The protein below binds the small molecule below.
Small molecule (SMILES): CCOc1ccccc1-c1ccc(-c2nc3ccncc3c(O)c2C#N)cc1

Sequence of chain 1.A:
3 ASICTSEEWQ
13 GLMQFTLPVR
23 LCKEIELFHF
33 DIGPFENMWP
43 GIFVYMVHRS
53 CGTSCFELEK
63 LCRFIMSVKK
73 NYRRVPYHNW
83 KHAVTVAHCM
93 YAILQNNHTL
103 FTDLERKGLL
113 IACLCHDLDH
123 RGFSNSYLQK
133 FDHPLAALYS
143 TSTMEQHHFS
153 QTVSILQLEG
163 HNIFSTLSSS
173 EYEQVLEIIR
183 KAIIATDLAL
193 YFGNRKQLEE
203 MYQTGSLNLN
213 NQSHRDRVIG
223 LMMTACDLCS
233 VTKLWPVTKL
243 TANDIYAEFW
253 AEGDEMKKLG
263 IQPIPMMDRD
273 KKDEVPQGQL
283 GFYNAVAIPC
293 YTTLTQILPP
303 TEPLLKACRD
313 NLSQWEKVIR

Binding-site contacts:
Ligand atom C3 contacts residue ILE247 of chain 1.A at 3.7 Å (hydrophobic).
Ligand atom C13 contacts residue GLY280 of chain 1.A at 3.7 Å.
Ligand atom C22 contacts residue PHE284 of chain 1.A at 3.7 Å (hydrophobic).
Ligand atom C1 contacts residue MET268 of chain 1.A at 3.7 Å (hydrophobic).
Ligand atom C16 contacts residue TYR248 of chain 1.A at 3.2 Å (hydrophobic).
Ligand atom C8 contacts residue PHE284 of chain 1.A at 3.7 Å (hydrophobic).
Ligand atom C5 contacts residue GLN281 of chain 1.A at 3.8 Å.
Ligand atom C5 contacts residue PHE251 of chain 1.A at 3.7 Å (hydrophobic).
Ligand atom N25 contacts residue GLU276 of chain 1.A at 3.6 Å.
Ligand atom C16 contacts residue GLN281 of chain 1.A at 3.8 Å.
Ligand atom C5 contacts residue ILE247 of chain 1.A at 3.8 Å (hydrophobic).
Ligand atom C14 contacts residue GLY280 of chain 1.A at 3.6 Å.
Ligand atom C20 contacts residue MET268 of chain 1.A at 3.8 Å (hydrophobic).
Ligand atom C2 contacts residue VAL233 of chain 1.A at 3.6 Å (hydrophobic).
Ligand atom C6 contacts residue GLN281 of chain 1.A at 3.6 Å.
Ligand atom C18 contacts residue TYR248 of chain 1.A at 3.5 Å (hydrophobic).
Ligand atom C20 contacts residue GLY280 of chain 1.A at 3.5 Å.
Ligand atom C10 contacts residue VAL277 of chain 1.A at 3.7 Å (hydrophobic).
Ligand atom N24 contacts residue MET268 of chain 1.A at 3.8 Å.
Ligand atom N25 contacts residue PRO267 of chain 1.A at 3.6 Å.
Ligand atom C11 contacts residue LYS273 of chain 1.A at 3.7 Å.
Ligand atom C15 contacts residue GLN281 of chain 1.A at 3.7 Å.
Ligand atom C14 contacts residue MET268 of chain 1.A at 3.7 Å (hydrophobic).
Ligand atom C7 contacts residue TYR248 of chain 1.A at 3.3 Å (hydrophobic).
Ligand atom N26 contacts residue MET268 of chain 1.A at 3.5 Å.
Ligand atom C18 contacts residue MET268 of chain 1.A at 3.5 Å (hydrophobic).
Ligand atom C13 contacts residue MET268 of chain 1.A at 3.7 Å (hydrophobic).
Ligand atom C2 contacts residue ILE247 of chain 1.A at 3.7 Å (hydrophobic).
Ligand atom C1 contacts residue GLY280 of chain 1.A at 3.5 Å.
Ligand atom C6 contacts residue PHE284 of chain 1.A at 3.4 Å (hydrophobic).
Ligand atom O27 contacts residue GLY280 of chain 1.A at 3.8 Å.
Ligand atom C10 contacts residue TYR248 of chain 1.A at 3.7 Å (hydrophobic).
Ligand atom C21 contacts residue TYR248 of chain 1.A at 3.3 Å (hydrophobic).
Ligand atom C9 contacts residue ILE247 of chain 1.A at 3.7 Å (hydrophobic).
Ligand atom N24 contacts residue PHE284 of chain 1.A at 3.6 Å.
Ligand atom C23 contacts residue PHE284 of chain 1.A at 3.6 Å (hydrophobic).
Ligand atom C21 contacts residue MET268 of chain 1.A at 3.6 Å (hydrophobic).
Ligand atom N26 contacts residue TYR248 of chain 1.A at 2.6 Å (h-bond).
Ligand atom C11 contacts residue GLU276 of chain 1.A at 3.7 Å.
Ligand atom C8 contacts residue GLN281 of chain 1.A at 3.6 Å.